Sequence of chain 3.A:
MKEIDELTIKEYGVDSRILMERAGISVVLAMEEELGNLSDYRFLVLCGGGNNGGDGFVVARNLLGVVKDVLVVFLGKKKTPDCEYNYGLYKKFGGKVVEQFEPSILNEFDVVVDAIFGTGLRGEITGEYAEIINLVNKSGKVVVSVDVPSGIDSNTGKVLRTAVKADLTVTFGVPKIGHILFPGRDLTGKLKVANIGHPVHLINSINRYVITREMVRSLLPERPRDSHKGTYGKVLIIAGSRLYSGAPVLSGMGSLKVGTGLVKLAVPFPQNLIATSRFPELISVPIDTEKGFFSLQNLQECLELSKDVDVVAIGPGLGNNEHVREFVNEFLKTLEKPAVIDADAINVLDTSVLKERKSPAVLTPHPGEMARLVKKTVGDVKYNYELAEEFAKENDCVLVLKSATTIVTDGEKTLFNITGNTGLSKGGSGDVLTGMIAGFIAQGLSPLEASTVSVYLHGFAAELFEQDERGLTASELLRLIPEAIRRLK

Sequence of chain 8.A:
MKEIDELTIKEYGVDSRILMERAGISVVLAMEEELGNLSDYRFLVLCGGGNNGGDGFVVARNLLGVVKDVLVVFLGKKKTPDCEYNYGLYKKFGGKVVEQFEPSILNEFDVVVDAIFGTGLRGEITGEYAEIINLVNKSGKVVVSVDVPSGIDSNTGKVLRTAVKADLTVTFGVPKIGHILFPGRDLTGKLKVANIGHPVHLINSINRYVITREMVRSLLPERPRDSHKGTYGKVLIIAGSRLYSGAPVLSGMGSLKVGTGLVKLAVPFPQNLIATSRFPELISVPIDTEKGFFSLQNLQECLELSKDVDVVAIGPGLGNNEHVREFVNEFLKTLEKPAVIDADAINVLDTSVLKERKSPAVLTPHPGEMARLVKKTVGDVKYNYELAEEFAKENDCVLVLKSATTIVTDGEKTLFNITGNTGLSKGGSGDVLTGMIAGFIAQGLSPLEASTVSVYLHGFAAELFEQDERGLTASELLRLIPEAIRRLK

A protein and the small-molecule ligand that binds it are described below.
Small molecule (SMILES): CC(C)C[C@H](NC(=O)[C@H](CC1=CN=C2C=CC=CC12)NC(=O)[C@H](C)NC(=O)[C@H](C)N)C(=O)N[C@@H](Cc1ccccc1)C(=O)N[C@@H](CCC(=O)O)C(=O)N[C@@H](C)C=O

Binding-site contacts:
Ligand atom N contacts residue GLU44 of chain 3.A at 2.8 Å (salt-bridge).
Ligand atom CH2 contacts residue ARG34 of chain 8.A at 3.4 Å.
Ligand atom CB contacts residue ASN49 of chain 3.A at 3.9 Å.
Ligand atom O contacts residue ALA206 of chain 8.A at 3.2 Å.
Ligand atom CD2 contacts residue LEU41 of chain 8.A at 3.6 Å (hydrophobic).
Ligand atom NE1 contacts residue VAL40 of chain 3.A at 3.8 Å.
Ligand atom CZ contacts residue ALA42 of chain 8.A at 3.5 Å (hydrophobic).
Ligand atom CA contacts residue GLU44 of chain 3.A at 3.6 Å.
Ligand atom O contacts residue LYS204 of chain 8.A at 3.9 Å.
Ligand atom CD2 contacts residue GLU45 of chain 8.A at 3.7 Å.
Ligand atom CE3 contacts residue LEU41 of chain 3.A at 3.8 Å (hydrophobic).
Ligand atom CD1 contacts residue VAL205 of chain 8.A at 3.8 Å (hydrophobic).
Ligand atom CD1 contacts residue ASN207 of chain 8.A at 3.4 Å.
Ligand atom CH2 contacts residue ILE37 of chain 3.A at 3.7 Å (hydrophobic).
Ligand atom CZ2 contacts residue ARG34 of chain 8.A at 3.7 Å.
Ligand atom NE1 contacts residue ASN207 of chain 8.A at 3.6 Å (h-bond).
Ligand atom CB contacts residue GLU44 of chain 3.A at 3.4 Å.
Ligand atom CE2 contacts residue GLU45 of chain 8.A at 3.8 Å.
Ligand atom O contacts residue ASN207 of chain 8.A at 3.2 Å (h-bond).
Ligand atom O contacts residue VAL205 of chain 8.A at 3.4 Å (h-bond).
Ligand atom C contacts residue VAL205 of chain 8.A at 3.6 Å (hydrophobic).
Ligand atom O contacts residue ASN207 of chain 8.A at 2.8 Å (h-bond).
Ligand atom C contacts residue GLU44 of chain 3.A at 3.4 Å.
Ligand atom O contacts residue VAL205 of chain 8.A at 2.9 Å (h-bond).
Ligand atom CE2 contacts residue VAL40 of chain 3.A at 3.7 Å (hydrophobic).
Ligand atom N contacts residue GLU44 of chain 3.A at 2.8 Å (salt-bridge).
Ligand atom CE2 contacts residue ASN207 of chain 8.A at 3.5 Å.
Ligand atom CE1 contacts residue ALA42 of chain 8.A at 3.8 Å (hydrophobic).
Ligand atom CZ2 contacts residue ASN74 of chain 3.A at 3.4 Å.
Ligand atom CZ contacts residue SER38 of chain 8.A at 3.4 Å.
Ligand atom N contacts residue VAL205 of chain 8.A at 3.0 Å (h-bond).
Ligand atom CD1 contacts residue ASN74 of chain 3.A at 3.9 Å.
Ligand atom N contacts residue ASN49 of chain 3.A at 3.6 Å.
Ligand atom CG contacts residue VAL40 of chain 3.A at 3.8 Å (hydrophobic).
Ligand atom NE1 contacts residue ASN74 of chain 3.A at 3.0 Å (h-bond).
Ligand atom CA contacts residue VAL205 of chain 8.A at 3.3 Å (hydrophobic).
Ligand atom CA contacts residue GLU44 of chain 3.A at 3.5 Å.
Ligand atom CD2 contacts residue VAL40 of chain 3.A at 3.6 Å (hydrophobic).
Ligand atom CD1 contacts residue VAL40 of chain 3.A at 3.8 Å (hydrophobic).
Ligand atom CZ2 contacts residue ASN207 of chain 8.A at 3.7 Å.